Binding-site contacts:
Ligand atom N2 contacts residue SER623 of chain 1.A at 3.0 Å (h-bond).
Ligand atom C1 contacts residue ARG343 of chain 2.A at 4.0 Å.
Ligand atom O4 contacts residue GLU265 of chain 2.A at 3.1 Å (salt-bridge).
Ligand atom C2 contacts residue ASN627 of chain 1.A at 2.4 Å.
Ligand atom O7 contacts residue GLN729 of chain 1.A at 3.3 Å (h-bond).
Ligand atom C8 contacts residue TYR266 of chain 2.A at 3.8 Å (hydrophobic).
Ligand atom C2 contacts residue SER623 of chain 1.A at 3.7 Å.
Ligand atom N2 contacts residue ASN627 of chain 1.A at 2.9 Å (h-bond).
Ligand atom O5 contacts residue ASN627 of chain 1.A at 2.2 Å (h-bond).
Ligand atom C2 contacts residue GLN729 of chain 1.A at 3.7 Å.
Ligand atom O2 contacts residue HIS101 of chain 2.A at 3.0 Å (h-bond).
Ligand atom C4 contacts residue ARG343 of chain 2.A at 3.4 Å.
Ligand atom C4 contacts residue GLU265 of chain 2.A at 3.7 Å.
Ligand atom C1 contacts residue SER623 of chain 1.A at 3.6 Å.
Ligand atom C8 contacts residue ALA624 of chain 1.A at 3.7 Å (hydrophobic).
Ligand atom C1 contacts residue ASN627 of chain 1.A at 1.4 Å.
Ligand atom C3 contacts residue ARG343 of chain 2.A at 3.7 Å.
Ligand atom C6 contacts residue GLU265 of chain 2.A at 3.9 Å.
Ligand atom C8 contacts residue SER623 of chain 1.A at 3.9 Å.
Ligand atom C8 contacts residue SER620 of chain 1.A at 3.5 Å.
Ligand atom C6 contacts residue HIS101 of chain 2.A at 3.9 Å.
Ligand atom C7 contacts residue ASN627 of chain 1.A at 3.8 Å.
Ligand atom C5 contacts residue GLU265 of chain 2.A at 3.4 Å.
Ligand atom C3 contacts residue GLU265 of chain 2.A at 3.8 Å.
Ligand atom C2 contacts residue ARG343 of chain 2.A at 3.8 Å.
Ligand atom C3 contacts residue GLU265 of chain 2.A at 3.6 Å.
Ligand atom O3 contacts residue ARG343 of chain 2.A at 3.0 Å (salt-bridge).
Ligand atom O2 contacts residue GLU265 of chain 2.A at 2.5 Å (salt-bridge).
Ligand atom C7 contacts residue SER623 of chain 1.A at 3.9 Å.
Ligand atom C5 contacts residue ASN627 of chain 1.A at 3.5 Å.
Ligand atom O2 contacts residue ARG343 of chain 2.A at 3.3 Å (salt-bridge).
Ligand atom C3 contacts residue ASN627 of chain 1.A at 3.7 Å.
Ligand atom C3 contacts residue ARG343 of chain 2.A at 3.7 Å.
Ligand atom O3 contacts residue GLU265 of chain 2.A at 3.1 Å (salt-bridge).
Ligand atom O4 contacts residue ARG343 of chain 2.A at 3.9 Å.
Ligand atom C7 contacts residue GLN729 of chain 1.A at 3.4 Å.
Ligand atom N2 contacts residue GLN729 of chain 1.A at 3.5 Å (h-bond).
Ligand atom O5 contacts residue HIS101 of chain 2.A at 3.5 Å.
Ligand atom C1 contacts residue GLN729 of chain 1.A at 3.9 Å.
Ligand atom C2 contacts residue GLU265 of chain 2.A at 3.2 Å.

A protein and the small-molecule ligand that binds it are described below.
Small molecule (SMILES): CC(=O)N[C@H]1[C@H](O[C@H]2[C@H](O)[C@@H](NC(C)=O)CO[C@@H]2CO)O[C@H](CO)[C@@H](O[C@@H]2O[C@H](CO)[C@@H](O)[C@H](O[C@H]3O[C@H](CO)[C@@H](O)[C@H](O)[C@@H]3O)[C@@H]2O)[C@@H]1O

Sequence of chain 2.A:
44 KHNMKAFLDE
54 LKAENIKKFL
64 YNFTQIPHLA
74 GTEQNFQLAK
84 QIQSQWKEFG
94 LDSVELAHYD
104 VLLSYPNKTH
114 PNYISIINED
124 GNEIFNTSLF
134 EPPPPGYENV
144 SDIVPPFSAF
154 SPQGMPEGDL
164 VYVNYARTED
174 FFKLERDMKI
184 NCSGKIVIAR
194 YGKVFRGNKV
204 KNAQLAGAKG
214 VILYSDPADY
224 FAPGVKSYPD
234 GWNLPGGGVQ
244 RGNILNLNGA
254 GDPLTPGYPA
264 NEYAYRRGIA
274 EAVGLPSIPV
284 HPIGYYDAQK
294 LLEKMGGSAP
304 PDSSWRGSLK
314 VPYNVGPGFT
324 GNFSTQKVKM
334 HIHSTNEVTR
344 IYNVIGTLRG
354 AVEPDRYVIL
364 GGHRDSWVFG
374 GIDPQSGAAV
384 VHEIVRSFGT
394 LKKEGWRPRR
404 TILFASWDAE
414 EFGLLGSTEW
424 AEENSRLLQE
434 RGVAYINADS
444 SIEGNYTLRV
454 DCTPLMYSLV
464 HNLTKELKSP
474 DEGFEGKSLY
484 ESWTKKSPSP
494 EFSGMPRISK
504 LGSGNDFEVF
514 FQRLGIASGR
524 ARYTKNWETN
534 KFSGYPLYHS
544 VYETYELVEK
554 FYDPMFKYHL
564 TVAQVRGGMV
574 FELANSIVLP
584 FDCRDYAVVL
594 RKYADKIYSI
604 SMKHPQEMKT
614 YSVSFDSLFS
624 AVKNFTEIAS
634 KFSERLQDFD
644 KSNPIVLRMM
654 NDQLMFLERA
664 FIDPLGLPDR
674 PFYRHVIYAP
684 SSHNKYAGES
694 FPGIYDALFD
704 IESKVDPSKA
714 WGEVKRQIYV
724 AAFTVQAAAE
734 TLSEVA

Sequence of chain 1.A:
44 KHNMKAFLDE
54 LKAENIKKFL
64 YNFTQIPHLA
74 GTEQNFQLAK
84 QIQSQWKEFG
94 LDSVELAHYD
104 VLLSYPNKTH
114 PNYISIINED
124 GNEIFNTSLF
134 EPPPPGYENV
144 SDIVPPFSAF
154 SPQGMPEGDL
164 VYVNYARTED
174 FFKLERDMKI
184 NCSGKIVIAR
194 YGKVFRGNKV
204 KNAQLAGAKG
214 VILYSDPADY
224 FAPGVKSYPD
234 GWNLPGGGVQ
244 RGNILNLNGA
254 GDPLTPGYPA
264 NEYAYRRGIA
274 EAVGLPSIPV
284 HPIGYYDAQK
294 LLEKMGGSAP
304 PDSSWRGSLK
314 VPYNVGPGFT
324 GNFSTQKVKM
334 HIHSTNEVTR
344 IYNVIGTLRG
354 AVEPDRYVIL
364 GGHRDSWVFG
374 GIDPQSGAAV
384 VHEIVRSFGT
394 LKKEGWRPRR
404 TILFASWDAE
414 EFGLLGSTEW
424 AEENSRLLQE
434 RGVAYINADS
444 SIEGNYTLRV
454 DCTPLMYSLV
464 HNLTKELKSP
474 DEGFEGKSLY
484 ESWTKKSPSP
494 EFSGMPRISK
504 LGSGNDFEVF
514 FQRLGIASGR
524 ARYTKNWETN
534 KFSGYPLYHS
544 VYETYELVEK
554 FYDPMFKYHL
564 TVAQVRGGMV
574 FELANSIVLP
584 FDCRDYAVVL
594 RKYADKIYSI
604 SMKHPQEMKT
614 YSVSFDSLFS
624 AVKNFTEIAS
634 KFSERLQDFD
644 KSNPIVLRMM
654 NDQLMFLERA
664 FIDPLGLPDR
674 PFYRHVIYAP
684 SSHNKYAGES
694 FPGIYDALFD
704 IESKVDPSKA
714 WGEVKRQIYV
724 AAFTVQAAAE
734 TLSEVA